The small molecule below binds the protein below.
Small molecule (SMILES): CC(=O)N[C@@H]1[C@@H](O)[C@H](O)[C@@H](CO)O[C@H]1O

Sequence of chain 1.A:
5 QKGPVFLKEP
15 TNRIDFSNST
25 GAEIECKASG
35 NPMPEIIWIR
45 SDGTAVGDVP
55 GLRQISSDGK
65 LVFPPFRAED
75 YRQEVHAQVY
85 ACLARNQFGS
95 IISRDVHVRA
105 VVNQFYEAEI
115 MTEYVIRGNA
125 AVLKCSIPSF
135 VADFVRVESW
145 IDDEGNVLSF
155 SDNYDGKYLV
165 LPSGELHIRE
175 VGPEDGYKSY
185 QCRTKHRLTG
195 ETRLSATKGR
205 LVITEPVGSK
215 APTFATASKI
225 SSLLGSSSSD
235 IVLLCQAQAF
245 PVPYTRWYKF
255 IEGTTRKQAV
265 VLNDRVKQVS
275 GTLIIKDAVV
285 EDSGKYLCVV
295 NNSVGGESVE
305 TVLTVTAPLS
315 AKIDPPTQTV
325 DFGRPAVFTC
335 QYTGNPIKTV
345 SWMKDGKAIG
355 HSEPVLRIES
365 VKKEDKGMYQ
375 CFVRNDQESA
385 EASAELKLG

Binding-site contacts:
Ligand atom O5 contacts residue VAL293 of chain 1.A at 4.1 Å.
Ligand atom O5 contacts residue ASN295 of chain 1.A at 2.4 Å (h-bond).
Ligand atom C1 contacts residue ASN295 of chain 1.A at 1.4 Å.
Ligand atom O6 contacts residue GLU301 of chain 1.A at 3.2 Å (salt-bridge).
Ligand atom O7 contacts residue ASN295 of chain 1.A at 3.9 Å.
Ligand atom C7 contacts residue ASN295 of chain 1.A at 3.6 Å.
Ligand atom C4 contacts residue ASN295 of chain 1.A at 4.3 Å.
Ligand atom C1 contacts residue ARG250 of chain 1.A at 4.0 Å.
Ligand atom C3 contacts residue ASN295 of chain 1.A at 3.9 Å.
Ligand atom C5 contacts residue ASN295 of chain 1.A at 3.7 Å.
Ligand atom C2 contacts residue ASN295 of chain 1.A at 2.5 Å.
Ligand atom O5 contacts residue GLU301 of chain 1.A at 4.2 Å.
Ligand atom C2 contacts residue ARG250 of chain 1.A at 4.3 Å.
Ligand atom C6 contacts residue GLY300 of chain 1.A at 3.9 Å.
Ligand atom O6 contacts residue VAL293 of chain 1.A at 4.3 Å.
Ligand atom C6 contacts residue GLU301 of chain 1.A at 4.1 Å.
Ligand atom C5 contacts residue VAL293 of chain 1.A at 4.1 Å (hydrophobic).
Ligand atom C8 contacts residue ARG250 of chain 1.A at 4.0 Å.
Ligand atom C1 contacts residue GLY300 of chain 1.A at 4.2 Å.
Ligand atom O5 contacts residue GLY300 of chain 1.A at 3.4 Å.
Ligand atom C8 contacts residue TYR248 of chain 1.A at 3.6 Å (hydrophobic).
Ligand atom O6 contacts residue GLY300 of chain 1.A at 3.4 Å.
Ligand atom O6 contacts residue SER302 of chain 1.A at 3.8 Å.
Ligand atom C5 contacts residue GLY300 of chain 1.A at 4.4 Å.
Ligand atom C1 contacts residue VAL293 of chain 1.A at 3.9 Å (hydrophobic).
Ligand atom C7 contacts residue TYR248 of chain 1.A at 4.1 Å (hydrophobic).
Ligand atom O5 contacts residue VAL294 of chain 1.A at 4.5 Å.
Ligand atom N2 contacts residue ARG250 of chain 1.A at 3.5 Å (salt-bridge).
Ligand atom N2 contacts residue ASN295 of chain 1.A at 2.9 Å (h-bond).
Ligand atom C7 contacts residue ARG250 of chain 1.A at 4.2 Å.